The small molecule below binds the protein below.
Small molecule (SMILES): C[C@@H](O)[C@H](NC(=O)[C@@H](N)CCC(=O)O)C(=O)N[C@@H](CC(=O)O)C(=O)N[C@@H](Cc1ccc(OP(=O)(O)O)cc1)C(=O)N[C@@H](Cc1ccc(OP(=O)(O)O)cc1)C(=O)N[C@H](C=O)CCCN=C(N)N

Binding-site contacts:
Ligand atom CA contacts residue ASP48 of chain 1.A at 3.5 Å.
Ligand atom CZ contacts residue PHE182 of chain 1.A at 3.6 Å (hydrophobic).
Ligand atom O3P contacts residue ARG221 of chain 1.A at 2.9 Å (salt-bridge).
Ligand atom O contacts residue ARG47 of chain 1.A at 2.9 Å (salt-bridge).
Ligand atom CD1 contacts residue TYR46 of chain 1.A at 3.5 Å (hydrophobic).
Ligand atom OH contacts residue GLY259 of chain 1.A at 3.5 Å.
Ligand atom P contacts residue ALA215 of chain 1.A at 3.6 Å.
Ligand atom O3P contacts residue ARG24 of chain 1.A at 3.2 Å (salt-bridge).
Ligand atom O2P contacts residue ALA215 of chain 1.A at 3.7 Å.
Ligand atom NH1 contacts residue PHE182 of chain 1.A at 3.7 Å.
Ligand atom CE1 contacts residue PHE182 of chain 1.A at 3.7 Å (hydrophobic).
Ligand atom CE2 contacts residue ALA217 of chain 1.A at 3.7 Å (hydrophobic).
Ligand atom O contacts residue PHE182 of chain 1.A at 3.0 Å.
Ligand atom O1P contacts residue ALA215 of chain 1.A at 3.4 Å.
Ligand atom O2P contacts residue ILE219 of chain 1.A at 2.9 Å (h-bond).
Ligand atom O contacts residue TYR46 of chain 1.A at 3.5 Å.
Ligand atom CB contacts residue ASP48 of chain 1.A at 3.1 Å.
Ligand atom CZ contacts residue PHE182 of chain 1.A at 3.7 Å (hydrophobic).
Ligand atom CE1 contacts residue GLN262 of chain 1.A at 3.5 Å.
Ligand atom O2P contacts residue ALA217 of chain 1.A at 3.6 Å.
Ligand atom N contacts residue ASP48 of chain 1.A at 2.7 Å (salt-bridge).
Ligand atom NH2 contacts residue GLN262 of chain 1.A at 3.7 Å.
Ligand atom O2P contacts residue ARG24 of chain 1.A at 3.1 Å (salt-bridge).
Ligand atom CE2 contacts residue ILE219 of chain 1.A at 3.7 Å (hydrophobic).
Ligand atom OD1 contacts residue ARG47 of chain 1.A at 3.4 Å (salt-bridge).
Ligand atom O1P contacts residue GLY220 of chain 1.A at 3.6 Å.
Ligand atom O3P contacts residue ALA217 of chain 1.A at 3.1 Å (h-bond).
Ligand atom OD2 contacts residue ASP48 of chain 1.A at 3.7 Å.
Ligand atom O1P contacts residue ARG221 of chain 1.A at 2.8 Å (salt-bridge).
Ligand atom CD1 contacts residue GLN262 of chain 1.A at 3.7 Å.
Ligand atom CD2 contacts residue ALA217 of chain 1.A at 3.7 Å (hydrophobic).
Ligand atom C contacts residue ASP48 of chain 1.A at 3.7 Å.
Ligand atom O contacts residue TYR46 of chain 1.A at 3.7 Å.
Ligand atom O2P contacts residue GLY218 of chain 1.A at 3.1 Å (h-bond).
Ligand atom O2P contacts residue ARG254 of chain 1.A at 2.8 Å (salt-bridge).
Ligand atom CZ contacts residue ALA217 of chain 1.A at 3.7 Å (hydrophobic).
Ligand atom O3P contacts residue ALA215 of chain 1.A at 3.2 Å.
Ligand atom C contacts residue TYR46 of chain 1.A at 3.7 Å (hydrophobic).
Ligand atom O2P contacts residue GLY220 of chain 1.A at 2.9 Å (h-bond).
Ligand atom O3P contacts residue SER216 of chain 1.A at 2.8 Å (h-bond).

Sequence of chain 1.A:
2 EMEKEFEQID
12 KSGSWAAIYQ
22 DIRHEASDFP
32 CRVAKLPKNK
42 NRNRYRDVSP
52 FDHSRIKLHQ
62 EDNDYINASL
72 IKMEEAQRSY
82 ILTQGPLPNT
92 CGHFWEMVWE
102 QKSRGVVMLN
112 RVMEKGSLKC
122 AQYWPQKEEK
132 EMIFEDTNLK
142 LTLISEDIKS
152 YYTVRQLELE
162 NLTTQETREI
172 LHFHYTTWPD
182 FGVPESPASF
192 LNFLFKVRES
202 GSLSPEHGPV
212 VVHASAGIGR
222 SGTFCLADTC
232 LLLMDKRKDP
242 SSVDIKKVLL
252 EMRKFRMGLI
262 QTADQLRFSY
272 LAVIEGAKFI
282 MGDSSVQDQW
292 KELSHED